Sequence of chain 20.A:
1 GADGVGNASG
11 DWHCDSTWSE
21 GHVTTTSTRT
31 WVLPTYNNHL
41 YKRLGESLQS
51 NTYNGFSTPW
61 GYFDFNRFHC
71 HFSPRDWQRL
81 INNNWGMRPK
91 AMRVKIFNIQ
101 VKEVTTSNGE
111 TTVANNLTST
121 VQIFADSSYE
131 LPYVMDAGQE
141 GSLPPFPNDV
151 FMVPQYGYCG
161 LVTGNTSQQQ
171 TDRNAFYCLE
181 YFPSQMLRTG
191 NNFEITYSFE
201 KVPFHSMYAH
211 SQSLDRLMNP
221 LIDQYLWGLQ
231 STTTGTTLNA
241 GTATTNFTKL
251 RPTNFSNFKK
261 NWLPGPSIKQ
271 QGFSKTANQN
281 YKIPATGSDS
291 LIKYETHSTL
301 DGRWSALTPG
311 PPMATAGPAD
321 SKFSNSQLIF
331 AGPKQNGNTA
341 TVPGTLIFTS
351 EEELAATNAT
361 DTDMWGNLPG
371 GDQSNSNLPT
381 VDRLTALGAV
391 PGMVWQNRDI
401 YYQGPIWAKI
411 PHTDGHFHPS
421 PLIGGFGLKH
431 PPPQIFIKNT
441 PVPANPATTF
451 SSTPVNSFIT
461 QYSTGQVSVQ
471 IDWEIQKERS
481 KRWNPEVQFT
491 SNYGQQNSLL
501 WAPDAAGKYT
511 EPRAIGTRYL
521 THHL

This protein binds this small molecule.
Small molecule (SMILES): Nc1ncnc2c1ncn2[C@H]1C[C@H](O)[C@@H](COP(=O)(O)O)O1

Binding-site contacts:
Ligand atom N9 contacts residue PRO203 of chain 20.A at 4.2 Å.
Ligand atom N6 contacts residue GLY427 of chain 20.A at 2.8 Å (h-bond).
Ligand atom N6 contacts residue VAL202 of chain 20.A at 4.0 Å.
Ligand atom N3 contacts residue PRO419 of chain 20.A at 4.3 Å.
Ligand atom C2 contacts residue VAL202 of chain 20.A at 4.3 Å (hydrophobic).
Ligand atom N1 contacts residue VAL202 of chain 20.A at 3.7 Å.
Ligand atom O2P contacts residue HIS416 of chain 20.A at 2.8 Å (h-bond).
Ligand atom C2 contacts residue PRO419 of chain 20.A at 4.0 Å (hydrophobic).
Ligand atom C6 contacts residue SER420 of chain 20.A at 4.3 Å.
Ligand atom C5 contacts residue SER420 of chain 20.A at 4.3 Å.
Ligand atom C1' contacts residue HIS418 of chain 20.A at 4.1 Å.
Ligand atom C2' contacts residue PRO203 of chain 20.A at 4.0 Å (hydrophobic).
Ligand atom N6 contacts residue PRO419 of chain 20.A at 3.4 Å (h-bond).
Ligand atom P contacts residue HIS416 of chain 20.A at 4.0 Å.
Ligand atom O2P contacts residue PRO419 of chain 20.A at 4.2 Å.
Ligand atom C4 contacts residue PRO419 of chain 20.A at 4.2 Å (hydrophobic).
Ligand atom C5 contacts residue PRO203 of chain 20.A at 4.3 Å (hydrophobic).
Ligand atom N9 contacts residue HIS418 of chain 20.A at 4.3 Å.
Ligand atom C6 contacts residue GLY427 of chain 20.A at 3.7 Å.
Ligand atom N6 contacts residue SER420 of chain 20.A at 4.0 Å.
Ligand atom N7 contacts residue SER420 of chain 20.A at 3.9 Å.
Ligand atom N3 contacts residue PRO203 of chain 20.A at 4.4 Å.
Ligand atom C8 contacts residue HIS418 of chain 20.A at 3.7 Å.
Ligand atom N6 contacts residue PHE426 of chain 20.A at 3.8 Å.
Ligand atom C6 contacts residue PRO419 of chain 20.A at 3.2 Å (hydrophobic).
Ligand atom N6 contacts residue GLY425 of chain 20.A at 4.1 Å.
Ligand atom O1P contacts residue HIS416 of chain 20.A at 4.2 Å.
Ligand atom O4' contacts residue PRO419 of chain 20.A at 4.3 Å.
Ligand atom C2 contacts residue GLY427 of chain 20.A at 3.4 Å.
Ligand atom C6 contacts residue VAL202 of chain 20.A at 3.9 Å (hydrophobic).
Ligand atom N7 contacts residue PRO419 of chain 20.A at 4.3 Å.
Ligand atom O4' contacts residue HIS418 of chain 20.A at 4.1 Å.
Ligand atom N1 contacts residue PRO419 of chain 20.A at 3.5 Å (h-bond).
Ligand atom C4 contacts residue PRO203 of chain 20.A at 4.2 Å (hydrophobic).
Ligand atom C8 contacts residue PRO203 of chain 20.A at 4.4 Å (hydrophobic).
Ligand atom N7 contacts residue HIS418 of chain 20.A at 4.4 Å.
Ligand atom O5' contacts residue PRO419 of chain 20.A at 3.9 Å.
Ligand atom N1 contacts residue GLY427 of chain 20.A at 2.7 Å (h-bond).
Ligand atom C6 contacts residue PRO203 of chain 20.A at 4.4 Å (hydrophobic).
Ligand atom C5 contacts residue PRO419 of chain 20.A at 3.7 Å (hydrophobic).